This protein binds this small molecule.
Small molecule (SMILES): CC(=O)N[C@H]1[C@H](O[C@H]2[C@H](O)[C@@H](NC(C)=O)CO[C@@H]2CO)O[C@H](CO)[C@@H](O)[C@@H]1O

Binding-site contacts:
Ligand atom C2 contacts residue ASN278 of chain 1.C at 2.5 Å.
Ligand atom C1 contacts residue VAL290 of chain 1.C at 3.8 Å (hydrophobic).
Ligand atom O7 contacts residue ASN278 of chain 1.C at 3.4 Å (h-bond).
Ligand atom C8 contacts residue ASN278 of chain 1.C at 4.5 Å.
Ligand atom N2 contacts residue ASN278 of chain 1.C at 2.9 Å (h-bond).
Ligand atom C2 contacts residue VAL290 of chain 1.C at 4.1 Å (hydrophobic).
Ligand atom C1 contacts residue ASN278 of chain 1.C at 1.4 Å.
Ligand atom C8 contacts residue SER38 of chain 1.C at 4.1 Å.
Ligand atom C1 contacts residue ASN291 of chain 1.C at 3.9 Å.
Ligand atom C8 contacts residue VAL290 of chain 1.C at 4.2 Å (hydrophobic).
Ligand atom C6 contacts residue ASN291 of chain 1.C at 4.3 Å.
Ligand atom C7 contacts residue VAL290 of chain 1.C at 4.4 Å (hydrophobic).
Ligand atom C4 contacts residue ASN278 of chain 1.C at 4.2 Å.
Ligand atom O5 contacts residue ASN278 of chain 1.C at 2.4 Å (h-bond).
Ligand atom C5 contacts residue ASN291 of chain 1.C at 3.9 Å.
Ligand atom C7 contacts residue ASN278 of chain 1.C at 3.3 Å.
Ligand atom O7 contacts residue GLU69 of chain 1.E at 3.1 Å (salt-bridge).
Ligand atom C5 contacts residue ASN278 of chain 1.C at 3.7 Å.
Ligand atom C3 contacts residue ASN278 of chain 1.C at 3.8 Å.
Ligand atom N2 contacts residue VAL290 of chain 1.C at 3.7 Å.
Ligand atom O5 contacts residue ASN291 of chain 1.C at 3.7 Å.
Ligand atom C3 contacts residue VAL290 of chain 1.C at 4.3 Å (hydrophobic).
Ligand atom C7 contacts residue GLU69 of chain 1.E at 4.3 Å.

Sequence of chain 1.E:
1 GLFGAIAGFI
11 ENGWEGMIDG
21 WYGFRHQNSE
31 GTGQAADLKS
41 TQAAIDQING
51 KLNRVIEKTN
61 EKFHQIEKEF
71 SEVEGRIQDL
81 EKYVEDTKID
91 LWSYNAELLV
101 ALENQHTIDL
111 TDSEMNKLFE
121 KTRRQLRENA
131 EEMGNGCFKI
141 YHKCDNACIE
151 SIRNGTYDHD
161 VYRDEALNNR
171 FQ

Sequence of chain 1.C:
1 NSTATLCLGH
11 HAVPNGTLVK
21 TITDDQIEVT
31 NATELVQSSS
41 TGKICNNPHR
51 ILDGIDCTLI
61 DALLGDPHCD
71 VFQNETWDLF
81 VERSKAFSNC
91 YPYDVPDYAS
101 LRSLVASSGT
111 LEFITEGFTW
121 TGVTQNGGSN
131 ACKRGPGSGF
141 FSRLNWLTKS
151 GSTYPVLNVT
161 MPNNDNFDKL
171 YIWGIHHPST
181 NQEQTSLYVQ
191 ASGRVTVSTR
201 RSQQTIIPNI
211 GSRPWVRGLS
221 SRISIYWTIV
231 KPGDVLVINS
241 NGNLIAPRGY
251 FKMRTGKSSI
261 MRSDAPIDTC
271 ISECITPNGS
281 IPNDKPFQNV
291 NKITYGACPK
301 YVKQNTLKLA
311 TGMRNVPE